A small-molecule ligand and the protein it binds are described below.
Small molecule (SMILES): Cc1c(CN(C)C(=O)CCc2cnc3c(c2)CCC(=O)N3)oc2ccccc12

Sequence of chain 1.F:
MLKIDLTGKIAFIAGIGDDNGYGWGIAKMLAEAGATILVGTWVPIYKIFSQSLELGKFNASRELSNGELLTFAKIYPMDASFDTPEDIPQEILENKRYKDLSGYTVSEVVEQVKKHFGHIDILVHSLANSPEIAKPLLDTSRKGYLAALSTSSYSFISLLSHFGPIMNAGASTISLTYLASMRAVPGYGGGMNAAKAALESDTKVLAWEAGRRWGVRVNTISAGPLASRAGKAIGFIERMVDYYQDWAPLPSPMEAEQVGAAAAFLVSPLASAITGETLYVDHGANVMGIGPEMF

Binding-site contacts:
Ligand atom C25 contacts residue ALA233 of chain 1.F at 3.6 Å (hydrophobic).
Ligand atom C22 contacts residue ASN129 of chain 1.F at 3.7 Å.
Ligand atom C9 contacts residue ILE234 of chain 1.F at 3.5 Å (hydrophobic).
Ligand atom C14 contacts residue GLY187 of chain 1.F at 3.5 Å.
Ligand atom C8 contacts residue ILE234 of chain 1.F at 3.8 Å (hydrophobic).
Ligand atom C38 contacts residue NAI1 of chain 1.S at 3.6 Å.
Ligand atom C20 contacts residue ASN129 of chain 1.F at 3.6 Å.
Ligand atom C24 contacts residue ILE133 of chain 1.F at 3.7 Å (hydrophobic).
Ligand atom C14 contacts residue PHE236 of chain 1.F at 3.7 Å (hydrophobic).
Ligand atom C24 contacts residue ALA230 of chain 1.F at 3.6 Å (hydrophobic).
Ligand atom C38 contacts residue TYR178 of chain 1.F at 3.7 Å (hydrophobic).
Ligand atom O2 contacts residue TYR188 of chain 1.F at 2.7 Å (h-bond).
Ligand atom O10 contacts residue ILE234 of chain 1.F at 3.5 Å.
Ligand atom O2 contacts residue NAI1 of chain 1.S at 2.6 Å (h-bond).
Ligand atom C22 contacts residue SER130 of chain 1.F at 3.6 Å.
Ligand atom O10 contacts residue TYR188 of chain 1.F at 3.6 Å.
Ligand atom N3 contacts residue NAI1 of chain 1.S at 3.8 Å.
Ligand atom C9 contacts residue TYR188 of chain 1.F at 3.5 Å (hydrophobic).
Ligand atom C20 contacts residue ILE133 of chain 1.F at 3.6 Å (hydrophobic).
Ligand atom C26 contacts residue ALA233 of chain 1.F at 3.5 Å (hydrophobic).
Ligand atom N36 contacts residue ASN129 of chain 1.F at 3.3 Å (h-bond).
Ligand atom C12 contacts residue PHE236 of chain 1.F at 3.6 Å (hydrophobic).
Ligand atom C12 contacts residue VAL185 of chain 1.F at 3.8 Å (hydrophobic).
Ligand atom C4 contacts residue NAI1 of chain 1.S at 3.5 Å.
Ligand atom C13 contacts residue PHE236 of chain 1.F at 3.4 Å (hydrophobic).
Ligand atom N36 contacts residue SER130 of chain 1.F at 2.9 Å (h-bond).
Ligand atom C1 contacts residue NAI1 of chain 1.S at 3.4 Å.
Ligand atom N21 contacts residue ASN129 of chain 1.F at 3.4 Å.
Ligand atom C13 contacts residue TYR188 of chain 1.F at 3.6 Å (hydrophobic).
Ligand atom C20 contacts residue SER130 of chain 1.F at 3.5 Å.
Ligand atom C4 contacts residue TYR178 of chain 1.F at 3.5 Å (hydrophobic).
Ligand atom C13 contacts residue GLY187 of chain 1.F at 3.4 Å.
Ligand atom C5 contacts residue NAI1 of chain 1.S at 3.6 Å.
Ligand atom C19 contacts residue ILE133 of chain 1.F at 3.4 Å (hydrophobic).
Ligand atom N3 contacts residue TYR188 of chain 1.F at 3.7 Å.
Ligand atom C1 contacts residue TYR188 of chain 1.F at 3.5 Å (hydrophobic).
Ligand atom C14 contacts residue TYR188 of chain 1.F at 3.6 Å (hydrophobic).
Ligand atom C26 contacts residue ALA230 of chain 1.F at 3.5 Å (hydrophobic).
Ligand atom C4 contacts residue TYR188 of chain 1.F at 3.7 Å (hydrophobic).
Ligand atom N21 contacts residue SER130 of chain 1.F at 2.9 Å (h-bond).